Sequence of chain 1.HB:
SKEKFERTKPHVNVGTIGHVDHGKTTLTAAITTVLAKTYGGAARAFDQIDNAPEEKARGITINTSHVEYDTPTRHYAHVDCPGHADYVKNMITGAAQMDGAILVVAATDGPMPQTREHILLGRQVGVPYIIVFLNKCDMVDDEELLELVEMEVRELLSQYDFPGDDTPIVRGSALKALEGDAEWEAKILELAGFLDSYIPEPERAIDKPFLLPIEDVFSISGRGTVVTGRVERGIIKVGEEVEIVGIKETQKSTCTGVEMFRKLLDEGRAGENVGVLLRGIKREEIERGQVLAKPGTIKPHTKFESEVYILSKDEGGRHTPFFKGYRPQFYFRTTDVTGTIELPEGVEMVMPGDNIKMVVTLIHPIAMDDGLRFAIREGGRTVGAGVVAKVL

Binding-site contacts:
Ligand atom CA contacts residue GLY275 of chain 1.HB at 3.5 Å.
Ligand atom CB contacts residue PHE261 of chain 1.HB at 4.4 Å (hydrophobic).
Ligand atom CZ contacts residue GLU215 of chain 1.HB at 3.2 Å.
Ligand atom CE1 contacts residue GLY229 of chain 1.HB at 4.4 Å.
Ligand atom CB contacts residue VAL274 of chain 1.HB at 4.4 Å (hydrophobic).
Ligand atom O contacts residue MET260 of chain 1.HB at 4.3 Å.
Ligand atom CE1 contacts residue ASN273 of chain 1.HB at 4.1 Å.
Ligand atom O contacts residue ARG262 of chain 1.HB at 4.1 Å.
Ligand atom CA contacts residue THR228 of chain 1.HB at 4.5 Å.
Ligand atom N contacts residue GLU259 of chain 1.HB at 3.1 Å (salt-bridge).
Ligand atom CZ contacts residue PHE218 of chain 1.HB at 4.1 Å (hydrophobic).
Ligand atom CA contacts residue VAL274 of chain 1.HB at 3.8 Å (hydrophobic).
Ligand atom CE1 contacts residue GLU215 of chain 1.HB at 3.2 Å.
Ligand atom CE2 contacts residue THR228 of chain 1.HB at 4.4 Å.
Ligand atom CA contacts residue GLU259 of chain 1.HB at 4.3 Å.
Ligand atom CZ contacts residue THR228 of chain 1.HB at 3.6 Å.
Ligand atom CB contacts residue ASN273 of chain 1.HB at 3.2 Å.
Ligand atom CD1 contacts residue HIS66 of chain 1.HB at 4.4 Å.
Ligand atom CG contacts residue ASN273 of chain 1.HB at 3.4 Å.
Ligand atom CG contacts residue THR228 of chain 1.HB at 4.2 Å.
Ligand atom N contacts residue GLY275 of chain 1.HB at 3.0 Å (h-bond).
Ligand atom CD2 contacts residue PHE218 of chain 1.HB at 4.4 Å (hydrophobic).
Ligand atom CE2 contacts residue PHE218 of chain 1.HB at 3.8 Å (hydrophobic).
Ligand atom CE1 contacts residue HIS66 of chain 1.HB at 4.0 Å.
Ligand atom CA contacts residue PHE261 of chain 1.HB at 3.8 Å (hydrophobic).
Ligand atom CZ contacts residue HIS66 of chain 1.HB at 4.1 Å.
Ligand atom CD1 contacts residue ASN273 of chain 1.HB at 3.3 Å.
Ligand atom CD1 contacts residue GLY229 of chain 1.HB at 4.1 Å.
Ligand atom N contacts residue PHE261 of chain 1.HB at 3.0 Å (h-bond).
Ligand atom N contacts residue VAL274 of chain 1.HB at 3.1 Å.
Ligand atom C contacts residue PHE261 of chain 1.HB at 3.5 Å (hydrophobic).
Ligand atom O contacts residue PHE261 of chain 1.HB at 2.8 Å.
Ligand atom CE1 contacts residue THR228 of chain 1.HB at 3.3 Å.
Ligand atom N contacts residue MET260 of chain 1.HB at 3.4 Å.
Ligand atom N contacts residue ASN273 of chain 1.HB at 3.2 Å (h-bond).
Ligand atom CA contacts residue ASN273 of chain 1.HB at 4.0 Å.
Ligand atom CD2 contacts residue ASN273 of chain 1.HB at 4.3 Å.
Ligand atom CD1 contacts residue THR228 of chain 1.HB at 3.5 Å.

A protein and the small-molecule ligand that binds it are described below.
Small molecule (SMILES): N[C@@H](Cc1ccccc1)C(=O)O